Sequence of chain 3.C:
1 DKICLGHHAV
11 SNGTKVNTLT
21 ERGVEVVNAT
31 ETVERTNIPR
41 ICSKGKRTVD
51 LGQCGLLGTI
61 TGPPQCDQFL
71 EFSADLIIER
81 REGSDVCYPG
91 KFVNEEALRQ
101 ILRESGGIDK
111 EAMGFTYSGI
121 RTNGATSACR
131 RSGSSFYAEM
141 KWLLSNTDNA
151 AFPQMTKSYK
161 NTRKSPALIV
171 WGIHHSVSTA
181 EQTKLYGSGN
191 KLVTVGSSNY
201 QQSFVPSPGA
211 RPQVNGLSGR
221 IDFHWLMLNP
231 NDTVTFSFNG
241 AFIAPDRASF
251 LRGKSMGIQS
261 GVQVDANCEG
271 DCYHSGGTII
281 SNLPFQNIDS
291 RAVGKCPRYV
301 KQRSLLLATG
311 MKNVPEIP

This protein binds this small molecule.
Small molecule (SMILES): CC(=O)N[C@@H]1[C@@H](O[C@@H]2O[C@H](CO)[C@@H](O[C@@H]3O[C@H](CO)[C@H](O)[C@H](O[C@]4(C(=O)O)C[C@H](O)[C@@H](NC(C)=O)[C@H]([C@H](O)[C@H](O)CO)O4)[C@H]3O)[C@H](O)[C@H]2NC(C)=O)[C@@H](O)[C@@H](CO)O[C@H]1O

Binding-site contacts:
Ligand atom O1A contacts residue SER127 of chain 3.C at 3.1 Å (h-bond).
Ligand atom O9 contacts residue TYR88 of chain 3.C at 2.9 Å (h-bond).
Ligand atom O1B contacts residue SER127 of chain 3.C at 3.7 Å.
Ligand atom O1A contacts residue THR126 of chain 3.C at 2.7 Å (h-bond).
Ligand atom C7 contacts residue GLN213 of chain 3.C at 3.3 Å.
Ligand atom C3 contacts residue LEU217 of chain 3.C at 3.9 Å (hydrophobic).
Ligand atom C7 contacts residue GLU181 of chain 3.C at 4.0 Å.
Ligand atom O7 contacts residue GLU181 of chain 3.C at 3.6 Å (salt-bridge).
Ligand atom O7 contacts residue SER218 of chain 3.C at 3.7 Å.
Ligand atom O4 contacts residue ALA125 of chain 3.C at 3.7 Å.
Ligand atom C4 contacts residue ALA125 of chain 3.C at 3.5 Å (hydrophobic).
Ligand atom O10 contacts residue LEU185 of chain 3.C at 3.3 Å.
Ligand atom O3 contacts residue GLN213 of chain 3.C at 3.6 Å (h-bond).
Ligand atom C1 contacts residue SER127 of chain 3.C at 3.9 Å.
Ligand atom C6 contacts residue VAL177 of chain 3.C at 3.7 Å (hydrophobic).
Ligand atom C9 contacts residue GLU181 of chain 3.C at 3.1 Å.
Ligand atom C11 contacts residue ALA125 of chain 3.C at 4.0 Å (hydrophobic).
Ligand atom C9 contacts residue HIS174 of chain 3.C at 3.6 Å.
Ligand atom O6 contacts residue GLY216 of chain 3.C at 3.3 Å (h-bond).
Ligand atom O2 contacts residue GLU181 of chain 3.C at 3.4 Å (salt-bridge).
Ligand atom C10 contacts residue TRP142 of chain 3.C at 3.9 Å (hydrophobic).
Ligand atom C5 contacts residue GLY216 of chain 3.C at 3.8 Å.
Ligand atom C4 contacts residue LEU217 of chain 3.C at 4.0 Å (hydrophobic).
Ligand atom N5 contacts residue ALA125 of chain 3.C at 3.1 Å (h-bond).
Ligand atom N2 contacts residue GLN213 of chain 3.C at 3.8 Å.
Ligand atom C5 contacts residue ALA125 of chain 3.C at 3.8 Å (hydrophobic).
Ligand atom C6 contacts residue GLY216 of chain 3.C at 3.9 Å.
Ligand atom C5 contacts residue LEU217 of chain 3.C at 3.7 Å (hydrophobic).
Ligand atom C9 contacts residue TYR88 of chain 3.C at 3.5 Å (hydrophobic).
Ligand atom C11 contacts residue TRP142 of chain 3.C at 3.7 Å (hydrophobic).
Ligand atom O7 contacts residue GLN213 of chain 3.C at 2.2 Å (h-bond).
Ligand atom O9 contacts residue HIS174 of chain 3.C at 3.4 Å (h-bond).
Ligand atom N5 contacts residue TRP142 of chain 3.C at 4.0 Å.
Ligand atom O9 contacts residue GLU181 of chain 3.C at 2.4 Å (salt-bridge).
Ligand atom C1 contacts residue THR126 of chain 3.C at 4.0 Å.
Ligand atom O6 contacts residue VAL177 of chain 3.C at 3.6 Å.
Ligand atom C8 contacts residue GLU181 of chain 3.C at 3.5 Å.
Ligand atom C11 contacts residue LEU144 of chain 3.C at 3.5 Å (hydrophobic).
Ligand atom O8 contacts residue TYR88 of chain 3.C at 3.6 Å.
Ligand atom C2 contacts residue GLN213 of chain 3.C at 3.6 Å.